Sequence of chain 1.B:
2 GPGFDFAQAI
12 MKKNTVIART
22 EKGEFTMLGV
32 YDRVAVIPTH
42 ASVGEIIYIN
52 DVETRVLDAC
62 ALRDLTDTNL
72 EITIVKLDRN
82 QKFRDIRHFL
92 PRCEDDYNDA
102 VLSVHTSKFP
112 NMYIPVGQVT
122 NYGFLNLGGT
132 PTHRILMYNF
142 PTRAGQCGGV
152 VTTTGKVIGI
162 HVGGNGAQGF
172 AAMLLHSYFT

Binding-site contacts:
Ligand atom O1 contacts residue TYR179 of chain 1.B at 3.5 Å (h-bond).
Ligand atom C10 contacts residue TYR179 of chain 1.B at 3.6 Å (hydrophobic).
Ligand atom C9 contacts residue TYR179 of chain 1.B at 3.9 Å (hydrophobic).
Ligand atom F contacts residue ILE75 of chain 1.B at 3.5 Å.
Ligand atom C7 contacts residue LYS77 of chain 1.B at 3.6 Å.
Ligand atom F1 contacts residue LYS77 of chain 1.B at 3.7 Å.
Ligand atom N1 contacts residue PHE180 of chain 1.B at 4.1 Å.
Ligand atom F contacts residue CYS61 of chain 1.B at 3.8 Å.
Ligand atom F2 contacts residue ALA60 of chain 1.B at 3.0 Å.
Ligand atom F1 contacts residue ASP59 of chain 1.B at 3.9 Å.
Ligand atom C8 contacts residue VAL35 of chain 1.B at 4.0 Å (hydrophobic).
Ligand atom C8 contacts residue TYR32 of chain 1.B at 3.4 Å (hydrophobic).
Ligand atom O contacts residue VAL35 of chain 1.B at 4.3 Å.
Ligand atom F1 contacts residue ILE75 of chain 1.B at 3.8 Å.
Ligand atom C contacts residue ILE75 of chain 1.B at 3.9 Å (hydrophobic).
Ligand atom F1 contacts residue ALA60 of chain 1.B at 4.4 Å.
Ligand atom C9 contacts residue VAL35 of chain 1.B at 4.2 Å (hydrophobic).
Ligand atom C contacts residue ALA60 of chain 1.B at 4.2 Å (hydrophobic).
Ligand atom N contacts residue LYS77 of chain 1.B at 4.4 Å.
Ligand atom F2 contacts residue ILE75 of chain 1.B at 3.2 Å.
Ligand atom C9 contacts residue PHE180 of chain 1.B at 4.0 Å (hydrophobic).
Ligand atom C1 contacts residue ASP59 of chain 1.B at 3.8 Å.
Ligand atom N1 contacts residue TYR179 of chain 1.B at 2.9 Å (h-bond).
Ligand atom N1 contacts residue ILE75 of chain 1.B at 3.8 Å.
Ligand atom C9 contacts residue TYR32 of chain 1.B at 3.2 Å (hydrophobic).
Ligand atom F1 contacts residue VAL76 of chain 1.B at 3.8 Å.
Ligand atom C contacts residue ASP59 of chain 1.B at 4.0 Å.
Ligand atom C6 contacts residue ASP59 of chain 1.B at 4.5 Å.
Ligand atom C10 contacts residue ILE75 of chain 1.B at 4.0 Å (hydrophobic).
Ligand atom O1 contacts residue ILE75 of chain 1.B at 3.6 Å.
Ligand atom C contacts residue CYS61 of chain 1.B at 4.3 Å (hydrophobic).
Ligand atom F2 contacts residue CYS61 of chain 1.B at 3.5 Å.
Ligand atom C2 contacts residue ASP59 of chain 1.B at 3.7 Å.
Ligand atom O contacts residue LYS77 of chain 1.B at 2.5 Å (salt-bridge).
Ligand atom C8 contacts residue ILE75 of chain 1.B at 4.5 Å (hydrophobic).
Ligand atom C3 contacts residue ASP59 of chain 1.B at 4.0 Å.
Ligand atom F2 contacts residue ASP59 of chain 1.B at 3.5 Å.
Ligand atom C8 contacts residue LYS77 of chain 1.B at 4.2 Å.

A protein and the small-molecule ligand that binds it are described below.
Small molecule (SMILES): O=C1CN(C(=O)c2ccccc2C(F)(F)F)CCN1